The small molecule below binds the protein below.
Small molecule (SMILES): CC(C)C[C@H](NC(=O)[C@H](C)NC(=O)C[C@H](O)[C@H](COCc1ccc(Br)cc1)NC(=O)[C@@H](NC(=O)c1ccccn1)C(C)C)C(N)=O

Binding-site contacts:
Ligand atom C24 contacts residue PHE113 of chain 1.B at 3.6 Å (hydrophobic).
Ligand atom O06 contacts residue THR219 of chain 1.B at 3.0 Å.
Ligand atom C32 contacts residue TYR79 of chain 1.B at 3.5 Å (hydrophobic).
Ligand atom C16 contacts residue SER81 of chain 1.B at 3.4 Å.
Ligand atom C25 contacts residue PHE113 of chain 1.B at 3.5 Å (hydrophobic).
Ligand atom O03 contacts residue VAL80 of chain 1.B at 2.6 Å (h-bond).
Ligand atom N06 contacts residue SER81 of chain 1.B at 2.7 Å (h-bond).
Ligand atom O06 contacts residue SER220 of chain 1.B at 3.1 Å (h-bond).
Ligand atom C04 contacts residue ASN78 of chain 1.B at 3.6 Å.
Ligand atom C06 contacts residue ASP216 of chain 1.B at 3.7 Å.
Ligand atom C19 contacts residue VAL80 of chain 1.B at 3.7 Å (hydrophobic).
Ligand atom O05 contacts residue SER81 of chain 1.B at 3.2 Å (h-bond).
Ligand atom C19 contacts residue THR219 of chain 1.B at 3.6 Å.
Ligand atom O02 contacts residue TYR194 of chain 1.B at 2.6 Å (h-bond).
Ligand atom C13 contacts residue SER220 of chain 1.B at 3.5 Å.
Ligand atom N04 contacts residue THR219 of chain 1.B at 3.4 Å (h-bond).
Ligand atom C32 contacts residue VAL80 of chain 1.B at 3.6 Å (hydrophobic).
Ligand atom BR contacts residue PHE113 of chain 1.B at 3.4 Å.
Ligand atom C23 contacts residue SER81 of chain 1.B at 3.0 Å.
Ligand atom C28 contacts residue SER39 of chain 1.B at 3.6 Å.
Ligand atom C17 contacts residue VAL80 of chain 1.B at 3.7 Å (hydrophobic).
Ligand atom N03 contacts residue GLY38 of chain 1.B at 3.1 Å (h-bond).
Ligand atom C10 contacts residue THR219 of chain 1.B at 3.5 Å.
Ligand atom C28 contacts residue GLY38 of chain 1.B at 3.6 Å.
Ligand atom N04 contacts residue GLY218 of chain 1.B at 3.6 Å (h-bond).
Ligand atom O05 contacts residue VAL80 of chain 1.B at 3.4 Å (h-bond).
Ligand atom N05 contacts residue SER81 of chain 1.B at 3.3 Å (h-bond).
Ligand atom C20 contacts residue GLY218 of chain 1.B at 3.3 Å.
Ligand atom O03 contacts residue TYR79 of chain 1.B at 3.2 Å.
Ligand atom C20 contacts residue ASP36 of chain 1.B at 3.6 Å.
Ligand atom C21 contacts residue GLY218 of chain 1.B at 3.5 Å.
Ligand atom O04 contacts residue ASP216 of chain 1.B at 2.8 Å (salt-bridge).
Ligand atom O04 contacts residue ASP36 of chain 1.B at 2.7 Å (salt-bridge).
Ligand atom C24 contacts residue SER81 of chain 1.B at 3.0 Å.
Ligand atom C12 contacts residue SER81 of chain 1.B at 3.7 Å.
Ligand atom O06 contacts residue GLY218 of chain 1.B at 3.5 Å (h-bond).
Ligand atom N02 contacts residue ASN78 of chain 1.B at 3.0 Å (h-bond).
Ligand atom BR contacts residue THR116 of chain 1.B at 3.4 Å.
Ligand atom C07 contacts residue ASP36 of chain 1.B at 3.3 Å.
Ligand atom C26 contacts residue PHE113 of chain 1.B at 3.7 Å (hydrophobic).

Sequence of chain 1.B:
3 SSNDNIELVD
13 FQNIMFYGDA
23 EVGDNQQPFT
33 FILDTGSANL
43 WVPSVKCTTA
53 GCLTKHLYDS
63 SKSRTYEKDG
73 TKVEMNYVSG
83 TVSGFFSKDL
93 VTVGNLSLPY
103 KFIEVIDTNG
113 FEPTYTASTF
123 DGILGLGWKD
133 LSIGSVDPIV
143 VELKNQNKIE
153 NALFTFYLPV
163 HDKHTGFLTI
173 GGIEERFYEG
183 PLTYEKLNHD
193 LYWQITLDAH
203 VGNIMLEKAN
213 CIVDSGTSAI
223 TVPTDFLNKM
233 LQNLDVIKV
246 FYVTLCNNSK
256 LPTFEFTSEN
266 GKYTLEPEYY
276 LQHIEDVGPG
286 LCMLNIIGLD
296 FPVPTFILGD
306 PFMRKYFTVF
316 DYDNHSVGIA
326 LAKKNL